Sequence of chain 2.D:
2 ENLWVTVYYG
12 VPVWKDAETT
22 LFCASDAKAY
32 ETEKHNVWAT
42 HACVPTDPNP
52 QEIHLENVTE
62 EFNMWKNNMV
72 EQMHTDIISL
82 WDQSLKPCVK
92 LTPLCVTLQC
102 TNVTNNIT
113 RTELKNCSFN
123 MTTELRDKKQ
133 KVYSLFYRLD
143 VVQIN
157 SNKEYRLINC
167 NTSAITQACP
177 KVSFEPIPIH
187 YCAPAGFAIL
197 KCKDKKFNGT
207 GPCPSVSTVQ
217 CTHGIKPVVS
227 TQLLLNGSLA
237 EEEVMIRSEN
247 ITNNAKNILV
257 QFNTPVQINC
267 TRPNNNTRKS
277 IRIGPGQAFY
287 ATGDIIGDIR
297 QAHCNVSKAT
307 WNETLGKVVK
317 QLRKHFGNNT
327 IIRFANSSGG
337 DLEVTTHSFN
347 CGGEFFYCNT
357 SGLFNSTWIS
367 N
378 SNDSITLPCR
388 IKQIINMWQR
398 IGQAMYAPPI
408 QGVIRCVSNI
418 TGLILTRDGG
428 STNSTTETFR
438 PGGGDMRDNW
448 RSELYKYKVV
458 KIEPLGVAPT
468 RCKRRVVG

Binding-site contacts:
Ligand atom C1 contacts residue ASN271 of chain 2.D at 1.4 Å.
Ligand atom C2 contacts residue ASN271 of chain 2.D at 2.4 Å.
Ligand atom O5 contacts residue ILE292 of chain 2.D at 4.2 Å.
Ligand atom C6 contacts residue ILE292 of chain 2.D at 3.8 Å (hydrophobic).
Ligand atom C4 contacts residue ASN271 of chain 2.D at 4.2 Å.
Ligand atom O5 contacts residue ASN271 of chain 2.D at 2.4 Å (h-bond).
Ligand atom C7 contacts residue ASN271 of chain 2.D at 4.1 Å.
Ligand atom C3 contacts residue ASN271 of chain 2.D at 3.8 Å.
Ligand atom O6 contacts residue ILE292 of chain 2.D at 3.6 Å.
Ligand atom C5 contacts residue ASN271 of chain 2.D at 3.6 Å.
Ligand atom N2 contacts residue ASN271 of chain 2.D at 2.8 Å (h-bond).

The small molecule below binds the protein below.
Small molecule (SMILES): CC(=O)N[C@H]1[C@H](O[C@H]2[C@H](O)[C@@H](NC(C)=O)CO[C@@H]2CO)O[C@H](CO)[C@@H](O[C@@H]2O[C@H](CO)[C@@H](O)[C@H](O)[C@@H]2O)[C@@H]1O